Binding-site contacts:
Ligand atom C5 contacts residue HIS171 of chain 2.A at 3.9 Å.
Ligand atom O2 contacts residue UDP1 of chain 2.G at 2.9 Å (h-bond).
Ligand atom C3 contacts residue TRP238 of chain 2.A at 3.8 Å (hydrophobic).
Ligand atom O5 contacts residue HIS171 of chain 2.A at 3.2 Å.
Ligand atom O6 contacts residue THR183 of chain 2.A at 2.8 Å (h-bond).
Ligand atom O4 contacts residue ASP264 of chain 2.A at 2.6 Å (salt-bridge).
Ligand atom C3 contacts residue ASP264 of chain 2.A at 4.1 Å.
Ligand atom C4 contacts residue LEU267 of chain 2.A at 3.5 Å (hydrophobic).
Ligand atom C5 contacts residue TRP238 of chain 2.A at 3.6 Å (hydrophobic).
Ligand atom C5 contacts residue GLU241 of chain 2.A at 4.1 Å.
Ligand atom C1 contacts residue ARG206 of chain 2.A at 3.9 Å.
Ligand atom C4' contacts residue PHE174 of chain 2.A at 4.1 Å (hydrophobic).
Ligand atom O3 contacts residue ASP264 of chain 2.A at 3.7 Å.
Ligand atom O4 contacts residue ARG206 of chain 2.A at 3.8 Å.
Ligand atom O6 contacts residue TRP238 of chain 2.A at 3.3 Å (h-bond).
Ligand atom O5 contacts residue PHE174 of chain 2.A at 3.8 Å.
Ligand atom C6 contacts residue PHE174 of chain 2.A at 4.0 Å (hydrophobic).
Ligand atom C4' contacts residue GLY173 of chain 2.A at 3.9 Å.
Ligand atom O4 contacts residue HIS171 of chain 2.A at 2.9 Å.
Ligand atom O3 contacts residue UDP1 of chain 2.G at 3.1 Å (h-bond).
Ligand atom C6 contacts residue TYR202 of chain 2.A at 3.7 Å (hydrophobic).
Ligand atom C6 contacts residue TRP238 of chain 2.A at 3.4 Å (hydrophobic).
Ligand atom C6 contacts residue THR183 of chain 2.A at 3.4 Å.
Ligand atom O6 contacts residue PHE174 of chain 2.A at 3.4 Å.
Ligand atom C4 contacts residue GLU241 of chain 2.A at 3.4 Å.
Ligand atom C2 contacts residue HIS171 of chain 2.A at 3.8 Å.
Ligand atom C3 contacts residue LEU267 of chain 2.A at 3.8 Å (hydrophobic).
Ligand atom C6 contacts residue HIS171 of chain 2.A at 4.1 Å.
Ligand atom O5 contacts residue ARG206 of chain 2.A at 3.5 Å (salt-bridge).
Ligand atom C6 contacts residue GLU241 of chain 2.A at 3.5 Å.
Ligand atom O4 contacts residue GLU241 of chain 2.A at 2.6 Å (salt-bridge).
Ligand atom O3 contacts residue LEU267 of chain 2.A at 3.7 Å.
Ligand atom C6 contacts residue PRO172 of chain 2.A at 3.9 Å (hydrophobic).
Ligand atom C4 contacts residue TRP238 of chain 2.A at 3.6 Å (hydrophobic).
Ligand atom C2 contacts residue UDP1 of chain 2.G at 3.4 Å.
Ligand atom C4 contacts residue ASP264 of chain 2.A at 3.2 Å.
Ligand atom C1 contacts residue UDP1 of chain 2.G at 3.5 Å.
Ligand atom C4 contacts residue HIS171 of chain 2.A at 3.9 Å.
Ligand atom O1 contacts residue HIS171 of chain 2.A at 3.4 Å (h-bond).
Ligand atom C1 contacts residue HIS171 of chain 2.A at 3.8 Å.

Sequence of chain 2.A:
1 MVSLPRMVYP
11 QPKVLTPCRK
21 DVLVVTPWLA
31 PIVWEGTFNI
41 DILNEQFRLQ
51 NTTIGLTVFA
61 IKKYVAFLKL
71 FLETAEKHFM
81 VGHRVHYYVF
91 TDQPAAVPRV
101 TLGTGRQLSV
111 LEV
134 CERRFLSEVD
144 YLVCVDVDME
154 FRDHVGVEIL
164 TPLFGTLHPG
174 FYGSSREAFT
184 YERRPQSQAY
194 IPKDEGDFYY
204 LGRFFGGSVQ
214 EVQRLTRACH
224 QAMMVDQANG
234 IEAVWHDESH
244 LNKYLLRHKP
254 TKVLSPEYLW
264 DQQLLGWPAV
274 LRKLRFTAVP

The small molecule below binds the protein below.
Small molecule (SMILES): C/C=C/CCCO[C@@H]1O[C@H](CO)[C@H](O)[C@H](O)[C@H]1O[C@@H]1O[C@@H](C)[C@@H](O)[C@@H](O)[C@@H]1O